Binding-site contacts:
Ligand atom C contacts residue GLU120 of chain 1.B at 3.5 Å.
Ligand atom CA contacts residue SER115 of chain 1.B at 3.4 Å.
Ligand atom O contacts residue SER115 of chain 1.B at 3.2 Å (h-bond).
Ligand atom O contacts residue ILE116 of chain 1.B at 3.5 Å.
Ligand atom O contacts residue HIS117 of chain 1.B at 2.9 Å (h-bond).
Ligand atom CG3 contacts residue GLU20 of chain 1.B at 3.5 Å.
Ligand atom N contacts residue SER112 of chain 1.B at 3.0 Å (h-bond).
Ligand atom O contacts residue GLU120 of chain 1.B at 2.9 Å (salt-bridge).
Ligand atom CZ contacts residue PRO128 of chain 1.B at 3.2 Å (hydrophobic).
Ligand atom OH contacts residue GLY127 of chain 1.B at 3.1 Å.
Ligand atom CE2 contacts residue PRO128 of chain 1.B at 3.0 Å (hydrophobic).
Ligand atom O contacts residue GLU120 of chain 1.B at 3.3 Å (salt-bridge).
Ligand atom CA contacts residue SER112 of chain 1.B at 2.6 Å.
Ligand atom O1B contacts residue ARG140 of chain 1.B at 2.6 Å (salt-bridge).
Ligand atom CG3 contacts residue SER115 of chain 1.B at 3.2 Å.
Ligand atom CG2 contacts residue GLU120 of chain 1.B at 3.5 Å.
Ligand atom CB contacts residue LEU113 of chain 1.B at 3.5 Å (hydrophobic).
Ligand atom CA contacts residue LEU113 of chain 1.B at 3.6 Å (hydrophobic).
Ligand atom CG contacts residue SER126 of chain 1.B at 3.4 Å.
Ligand atom CD1 contacts residue GLN131 of chain 1.B at 3.6 Å.
Ligand atom CB contacts residue SER112 of chain 1.B at 3.2 Å.
Ligand atom N contacts residue LEU113 of chain 1.B at 2.8 Å (h-bond).
Ligand atom CB contacts residue SER114 of chain 1.B at 3.5 Å.
Ligand atom C contacts residue SER115 of chain 1.B at 3.5 Å.
Ligand atom OH contacts residue PRO128 of chain 1.B at 2.5 Å (h-bond).
Ligand atom O1A contacts residue SER112 of chain 1.B at 2.5 Å (h-bond).
Ligand atom O contacts residue SER114 of chain 1.B at 3.3 Å.
Ligand atom CB contacts residue ARG141 of chain 1.B at 3.3 Å.
Ligand atom N contacts residue GLU120 of chain 1.B at 2.8 Å (salt-bridge).
Ligand atom P contacts residue SER112 of chain 1.B at 1.6 Å.
Ligand atom CA contacts residue GLU120 of chain 1.B at 3.3 Å.
Ligand atom CD2 contacts residue SER115 of chain 1.B at 3.3 Å.
Ligand atom O1B contacts residue GLY139 of chain 1.B at 3.3 Å.
Ligand atom O1B contacts residue SER112 of chain 1.B at 2.6 Å (h-bond).
Ligand atom CD2 contacts residue ILE116 of chain 1.B at 3.4 Å (hydrophobic).
Ligand atom O1A contacts residue HIS44 of chain 1.B at 2.8 Å (h-bond).
Ligand atom O contacts residue ARG140 of chain 1.B at 2.9 Å (salt-bridge).
Ligand atom CG2 contacts residue HIS117 of chain 1.B at 3.4 Å.
Ligand atom N contacts residue SER115 of chain 1.B at 2.8 Å (h-bond).
Ligand atom CD contacts residue SER126 of chain 1.B at 3.5 Å.

The protein below binds the small molecule below.
Small molecule (SMILES): CC(C)[C@H](NC(=O)[C@@H]1CCCN1C=O)C(=O)N[C@@H](Cc1ccc(O)cc1)C(=O)N[C@H](C(=O)N[C@@H](CCC(N)=O)C(=O)N[C@@H](C)[PH](=O)O)C(C)(C)C

Sequence of chain 1.B:
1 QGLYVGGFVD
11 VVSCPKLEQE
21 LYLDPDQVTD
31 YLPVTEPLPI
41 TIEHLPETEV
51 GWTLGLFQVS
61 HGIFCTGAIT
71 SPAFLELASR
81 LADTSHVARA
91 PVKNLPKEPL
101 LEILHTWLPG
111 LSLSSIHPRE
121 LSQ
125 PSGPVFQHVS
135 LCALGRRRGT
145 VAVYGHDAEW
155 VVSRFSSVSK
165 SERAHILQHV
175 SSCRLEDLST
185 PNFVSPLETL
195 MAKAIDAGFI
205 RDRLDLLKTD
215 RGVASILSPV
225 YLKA